Binding-site contacts:
Ligand atom C4 contacts residue ASN364 of chain 1.B at 4.2 Å.
Ligand atom C5 contacts residue ASN364 of chain 1.B at 3.7 Å.
Ligand atom C8 contacts residue ASN364 of chain 1.B at 4.5 Å.
Ligand atom O5 contacts residue ASN364 of chain 1.B at 2.4 Å (h-bond).
Ligand atom C1 contacts residue ASN364 of chain 1.B at 1.4 Å.
Ligand atom N2 contacts residue ASN364 of chain 1.B at 2.9 Å (h-bond).
Ligand atom C8 contacts residue THR105 of chain 1.G at 4.0 Å.
Ligand atom C7 contacts residue ASN364 of chain 1.B at 3.5 Å.
Ligand atom C2 contacts residue ASN364 of chain 1.B at 2.5 Å.
Ligand atom C3 contacts residue ASN364 of chain 1.B at 3.8 Å.
Ligand atom O7 contacts residue ASN364 of chain 1.B at 3.4 Å (h-bond).

Sequence of chain 1.G:
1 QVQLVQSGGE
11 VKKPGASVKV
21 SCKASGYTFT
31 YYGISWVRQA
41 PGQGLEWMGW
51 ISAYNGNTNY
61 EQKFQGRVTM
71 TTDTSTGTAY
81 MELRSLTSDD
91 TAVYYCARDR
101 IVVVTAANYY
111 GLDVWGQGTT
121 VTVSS

Sequence of chain 1.B:
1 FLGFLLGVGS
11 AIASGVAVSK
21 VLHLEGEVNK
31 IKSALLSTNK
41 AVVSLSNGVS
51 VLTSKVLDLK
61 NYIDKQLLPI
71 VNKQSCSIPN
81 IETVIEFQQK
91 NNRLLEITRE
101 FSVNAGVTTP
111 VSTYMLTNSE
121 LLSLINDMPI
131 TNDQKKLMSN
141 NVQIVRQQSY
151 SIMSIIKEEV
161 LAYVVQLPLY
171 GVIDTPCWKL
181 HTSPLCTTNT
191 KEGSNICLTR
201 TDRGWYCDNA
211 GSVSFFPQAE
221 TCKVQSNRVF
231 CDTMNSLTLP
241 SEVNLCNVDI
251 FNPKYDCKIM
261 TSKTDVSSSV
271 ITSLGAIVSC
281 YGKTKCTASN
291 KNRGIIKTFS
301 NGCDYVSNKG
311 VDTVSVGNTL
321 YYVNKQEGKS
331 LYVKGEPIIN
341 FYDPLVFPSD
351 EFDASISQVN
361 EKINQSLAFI

The protein below binds the small molecule below.
Small molecule (SMILES): CC(=O)N[C@@H]1[C@@H](O)[C@H](O)[C@@H](CO)O[C@H]1O